Sequence of chain 1.A:
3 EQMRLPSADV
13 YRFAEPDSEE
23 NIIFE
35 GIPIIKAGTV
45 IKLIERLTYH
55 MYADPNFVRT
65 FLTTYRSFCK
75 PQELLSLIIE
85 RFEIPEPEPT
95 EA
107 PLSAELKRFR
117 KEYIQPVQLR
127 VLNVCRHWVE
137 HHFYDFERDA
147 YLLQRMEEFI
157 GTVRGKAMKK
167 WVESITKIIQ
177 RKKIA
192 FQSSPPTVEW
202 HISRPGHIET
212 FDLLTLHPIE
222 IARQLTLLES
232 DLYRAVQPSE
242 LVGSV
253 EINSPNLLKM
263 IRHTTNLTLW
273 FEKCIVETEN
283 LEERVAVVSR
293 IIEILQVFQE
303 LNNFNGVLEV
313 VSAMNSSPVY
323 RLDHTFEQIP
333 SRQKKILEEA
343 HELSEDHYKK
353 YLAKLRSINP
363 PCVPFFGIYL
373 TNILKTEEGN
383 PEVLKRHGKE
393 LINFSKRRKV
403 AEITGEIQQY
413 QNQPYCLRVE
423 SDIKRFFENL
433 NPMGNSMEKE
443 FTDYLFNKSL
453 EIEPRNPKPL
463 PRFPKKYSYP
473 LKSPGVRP

Binding-site contacts:
Ligand atom N25 contacts residue MET316 of chain 1.A at 3.0 Å (h-bond).
Ligand atom C7 contacts residue HIS343 of chain 1.A at 3.3 Å.
Ligand atom C17 contacts residue TYR322 of chain 1.A at 3.7 Å (hydrophobic).
Ligand atom C15 contacts residue LEU339 of chain 1.A at 3.7 Å (hydrophobic).
Ligand atom C16 contacts residue LEU339 of chain 1.A at 3.7 Å (hydrophobic).
Ligand atom C23 contacts residue LEU339 of chain 1.A at 3.7 Å (hydrophobic).
Ligand atom C12 contacts residue HIS343 of chain 1.A at 3.8 Å.
Ligand atom C18 contacts residue TYR322 of chain 1.A at 3.9 Å (hydrophobic).
Ligand atom N25 contacts residue TYR322 of chain 1.A at 3.5 Å.
Ligand atom C7 contacts residue ASN317 of chain 1.A at 3.7 Å.
Ligand atom C3 contacts residue HIS343 of chain 1.A at 3.4 Å.
Ligand atom C17 contacts residue ASN317 of chain 1.A at 3.7 Å.
Ligand atom F20 contacts residue GLU340 of chain 1.A at 3.2 Å.
Ligand atom C14 contacts residue IMD1 of chain 1.B at 3.7 Å.
Ligand atom N11 contacts residue ASN317 of chain 1.A at 2.8 Å (h-bond).
Ligand atom C23 contacts residue ASN317 of chain 1.A at 3.3 Å.
Ligand atom C13 contacts residue LEU339 of chain 1.A at 3.8 Å (hydrophobic).
Ligand atom C18 contacts residue MET316 of chain 1.A at 3.8 Å (hydrophobic).
Ligand atom F22 contacts residue IMD1 of chain 1.B at 3.5 Å.
Ligand atom C4 contacts residue ASN317 of chain 1.A at 3.2 Å.
Ligand atom C9 contacts residue HIS343 of chain 1.A at 3.2 Å.
Ligand atom C14 contacts residue PHE328 of chain 1.A at 3.6 Å (hydrophobic).
Ligand atom C1 contacts residue HIS343 of chain 1.A at 3.4 Å.
Ligand atom C4 contacts residue HIS343 of chain 1.A at 3.6 Å.
Ligand atom F21 contacts residue LYS336 of chain 1.A at 3.6 Å.
Ligand atom C4 contacts residue TYR322 of chain 1.A at 3.6 Å (hydrophobic).
Ligand atom C12 contacts residue ASN317 of chain 1.A at 3.5 Å.
Ligand atom N25 contacts residue PHE328 of chain 1.A at 3.4 Å.
Ligand atom N8 contacts residue HIS343 of chain 1.A at 3.4 Å.
Ligand atom N10 contacts residue HIS343 of chain 1.A at 3.1 Å.
Ligand atom F21 contacts residue LEU339 of chain 1.A at 3.7 Å.
Ligand atom C24 contacts residue GLU344 of chain 1.A at 3.8 Å.
Ligand atom C17 contacts residue MET316 of chain 1.A at 3.7 Å (hydrophobic).
Ligand atom C23 contacts residue HIS343 of chain 1.A at 3.7 Å.
Ligand atom C6 contacts residue HIS343 of chain 1.A at 3.8 Å.
Ligand atom N11 contacts residue HIS343 of chain 1.A at 3.7 Å.
Ligand atom N25 contacts residue IMD1 of chain 1.B at 3.7 Å.
Ligand atom C24 contacts residue GLU340 of chain 1.A at 3.6 Å.
Ligand atom F22 contacts residue LYS336 of chain 1.A at 3.4 Å.
Ligand atom C2 contacts residue HIS343 of chain 1.A at 3.2 Å.

The small molecule below binds the protein below.
Small molecule (SMILES): Cc1nc(N[C@H](C)c2cc(N)cc(C(F)(F)F)c2)c2ccccc2n1